Sequence of chain 1.B:
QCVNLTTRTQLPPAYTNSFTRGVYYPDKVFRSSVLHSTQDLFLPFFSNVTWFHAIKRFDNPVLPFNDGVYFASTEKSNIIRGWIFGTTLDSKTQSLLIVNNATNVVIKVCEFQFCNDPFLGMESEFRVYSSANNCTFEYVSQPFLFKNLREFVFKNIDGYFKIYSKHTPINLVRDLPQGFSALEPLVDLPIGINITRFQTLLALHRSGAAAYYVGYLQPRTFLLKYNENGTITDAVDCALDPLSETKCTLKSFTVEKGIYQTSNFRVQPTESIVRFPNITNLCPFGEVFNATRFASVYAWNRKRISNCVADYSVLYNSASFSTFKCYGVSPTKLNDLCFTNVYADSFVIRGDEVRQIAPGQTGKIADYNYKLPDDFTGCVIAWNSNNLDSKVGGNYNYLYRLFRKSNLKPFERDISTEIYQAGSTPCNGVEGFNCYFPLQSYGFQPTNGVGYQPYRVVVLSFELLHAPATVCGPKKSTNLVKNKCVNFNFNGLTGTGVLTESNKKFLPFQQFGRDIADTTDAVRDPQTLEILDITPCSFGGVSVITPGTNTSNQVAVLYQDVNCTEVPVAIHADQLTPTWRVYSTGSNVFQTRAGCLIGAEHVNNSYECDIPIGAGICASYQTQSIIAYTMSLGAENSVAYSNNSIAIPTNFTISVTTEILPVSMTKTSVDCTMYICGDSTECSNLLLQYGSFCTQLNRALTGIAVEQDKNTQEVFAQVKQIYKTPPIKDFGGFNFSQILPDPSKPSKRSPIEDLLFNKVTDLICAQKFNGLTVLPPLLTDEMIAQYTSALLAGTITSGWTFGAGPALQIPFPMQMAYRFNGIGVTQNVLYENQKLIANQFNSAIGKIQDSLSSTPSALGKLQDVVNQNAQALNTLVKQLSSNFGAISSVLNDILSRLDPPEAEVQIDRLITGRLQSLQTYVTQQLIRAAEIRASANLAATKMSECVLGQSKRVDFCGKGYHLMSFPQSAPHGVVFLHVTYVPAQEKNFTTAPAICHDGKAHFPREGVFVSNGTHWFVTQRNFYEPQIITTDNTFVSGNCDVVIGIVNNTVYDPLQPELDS

Binding-site contacts:
Ligand atom O5 contacts residue PHE1103 of chain 1.B at 3.5 Å.
Ligand atom C6 contacts residue PHE1103 of chain 1.B at 3.4 Å (hydrophobic).
Ligand atom O5 contacts residue THR1100 of chain 1.B at 4.4 Å.
Ligand atom C6 contacts residue HIS1101 of chain 1.B at 4.1 Å.
Ligand atom C2 contacts residue THR1100 of chain 1.B at 3.8 Å.
Ligand atom C5 contacts residue ASN1098 of chain 1.B at 3.7 Å.
Ligand atom C1 contacts residue HIS1101 of chain 1.B at 3.8 Å.
Ligand atom O5 contacts residue HIS1101 of chain 1.B at 3.8 Å.
Ligand atom C1 contacts residue PHE1103 of chain 1.B at 4.4 Å (hydrophobic).
Ligand atom C7 contacts residue ASN1098 of chain 1.B at 3.0 Å.
Ligand atom O7 contacts residue HIS1101 of chain 1.B at 4.1 Å.
Ligand atom N2 contacts residue THR1100 of chain 1.B at 3.6 Å.
Ligand atom C4 contacts residue HIS1101 of chain 1.B at 4.0 Å.
Ligand atom C8 contacts residue ASN1098 of chain 1.B at 3.3 Å.
Ligand atom C5 contacts residue THR1100 of chain 1.B at 4.4 Å.
Ligand atom O6 contacts residue PHE1103 of chain 1.B at 4.0 Å.
Ligand atom C5 contacts residue PHE1103 of chain 1.B at 4.0 Å (hydrophobic).
Ligand atom C1 contacts residue ASN1098 of chain 1.B at 1.4 Å.
Ligand atom C2 contacts residue ASN1098 of chain 1.B at 2.5 Å.
Ligand atom C7 contacts residue HIS1101 of chain 1.B at 4.2 Å.
Ligand atom C8 contacts residue HIS1101 of chain 1.B at 3.9 Å.
Ligand atom O7 contacts residue ASN1098 of chain 1.B at 4.0 Å.
Ligand atom C3 contacts residue THR1100 of chain 1.B at 3.9 Å.
Ligand atom C3 contacts residue HIS1101 of chain 1.B at 4.1 Å.
Ligand atom O5 contacts residue ASN1098 of chain 1.B at 2.4 Å (h-bond).
Ligand atom N2 contacts residue ASN1098 of chain 1.B at 2.3 Å (h-bond).
Ligand atom C3 contacts residue ASN1098 of chain 1.B at 3.8 Å.
Ligand atom O4 contacts residue HIS1101 of chain 1.B at 3.9 Å.
Ligand atom C4 contacts residue ASN1098 of chain 1.B at 4.2 Å.
Ligand atom C5 contacts residue HIS1101 of chain 1.B at 3.2 Å.
Ligand atom C1 contacts residue THR1100 of chain 1.B at 3.5 Å.

This protein binds this small molecule.
Small molecule (SMILES): CC(=O)N[C@H]1[C@H](O[C@H]2[C@H](O)[C@@H](NC(C)=O)CO[C@@H]2CO)O[C@H](CO)[C@@H](O)[C@@H]1O